Sequence of chain 1.B:
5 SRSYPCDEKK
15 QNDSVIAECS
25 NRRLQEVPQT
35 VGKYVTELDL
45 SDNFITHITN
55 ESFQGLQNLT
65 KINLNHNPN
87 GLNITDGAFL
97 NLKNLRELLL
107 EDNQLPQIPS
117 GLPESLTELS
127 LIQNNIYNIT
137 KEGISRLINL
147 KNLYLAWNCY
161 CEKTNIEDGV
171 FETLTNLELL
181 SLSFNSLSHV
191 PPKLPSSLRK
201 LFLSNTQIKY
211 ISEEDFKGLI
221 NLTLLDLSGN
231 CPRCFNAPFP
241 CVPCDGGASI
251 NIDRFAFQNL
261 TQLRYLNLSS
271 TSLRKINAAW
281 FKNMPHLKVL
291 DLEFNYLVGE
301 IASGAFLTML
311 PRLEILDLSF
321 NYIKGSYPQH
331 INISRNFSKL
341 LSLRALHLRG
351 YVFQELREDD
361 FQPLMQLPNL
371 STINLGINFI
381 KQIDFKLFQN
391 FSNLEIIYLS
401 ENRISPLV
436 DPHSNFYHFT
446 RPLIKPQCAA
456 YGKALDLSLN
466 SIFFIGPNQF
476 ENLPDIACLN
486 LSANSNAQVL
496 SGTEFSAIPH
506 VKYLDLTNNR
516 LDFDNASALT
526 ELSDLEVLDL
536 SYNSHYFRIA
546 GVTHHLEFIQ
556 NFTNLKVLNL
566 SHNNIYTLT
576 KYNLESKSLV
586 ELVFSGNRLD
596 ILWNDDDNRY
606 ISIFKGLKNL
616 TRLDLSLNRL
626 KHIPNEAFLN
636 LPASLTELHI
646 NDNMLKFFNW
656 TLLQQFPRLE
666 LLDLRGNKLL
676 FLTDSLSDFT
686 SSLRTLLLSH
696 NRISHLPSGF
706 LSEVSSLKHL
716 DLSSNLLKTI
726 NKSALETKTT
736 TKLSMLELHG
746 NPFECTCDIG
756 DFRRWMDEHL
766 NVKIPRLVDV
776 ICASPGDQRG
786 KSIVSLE

The protein below binds the small molecule below.
Small molecule (SMILES): CC(=O)N[C@@H]1[C@@H](O)[C@H](O)[C@@H](CO)O[C@H]1O

Binding-site contacts:
Ligand atom C8 contacts residue PRO368 of chain 1.B at 3.8 Å (hydrophobic).
Ligand atom C8 contacts residue LEU341 of chain 1.B at 3.5 Å (hydrophobic).
Ligand atom O5 contacts residue ASN369 of chain 1.B at 2.3 Å (h-bond).
Ligand atom C4 contacts residue ASN369 of chain 1.B at 4.2 Å.
Ligand atom O7 contacts residue ASN369 of chain 1.B at 3.8 Å.
Ligand atom C2 contacts residue ARG344 of chain 1.B at 4.2 Å.
Ligand atom C7 contacts residue SER342 of chain 1.B at 4.3 Å.
Ligand atom C7 contacts residue LEU341 of chain 1.B at 4.0 Å (hydrophobic).
Ligand atom O7 contacts residue LEU341 of chain 1.B at 3.9 Å.
Ligand atom O5 contacts residue ARG344 of chain 1.B at 3.0 Å (salt-bridge).
Ligand atom C3 contacts residue ASN369 of chain 1.B at 3.8 Å.
Ligand atom C5 contacts residue ASN369 of chain 1.B at 3.6 Å.
Ligand atom C1 contacts residue ARG344 of chain 1.B at 3.8 Å.
Ligand atom N2 contacts residue ASN369 of chain 1.B at 2.9 Å (h-bond).
Ligand atom O6 contacts residue ARG344 of chain 1.B at 3.6 Å.
Ligand atom C6 contacts residue ARG344 of chain 1.B at 3.6 Å.
Ligand atom O7 contacts residue SER342 of chain 1.B at 3.2 Å (h-bond).
Ligand atom C4 contacts residue ARG344 of chain 1.B at 4.2 Å.
Ligand atom C5 contacts residue ARG344 of chain 1.B at 3.8 Å.
Ligand atom C7 contacts residue ASN369 of chain 1.B at 3.6 Å.
Ligand atom C2 contacts residue ASN369 of chain 1.B at 2.4 Å.
Ligand atom C1 contacts residue ASN369 of chain 1.B at 1.4 Å.